A protein and the small-molecule ligand that binds it are described below.
Small molecule (SMILES): Nc1ncnc2c1ncn2[C@@H]1O[C@H](CO[P](=O)(O)O[P](=O)(O)NP(=O)(O)O)[C@@H](O)[C@H]1O

Binding-site contacts:
Ligand atom O1A contacts residue ARG37 of chain 1.D at 3.1 Å (salt-bridge).
Ligand atom C6 contacts residue TYR283 of chain 1.D at 3.4 Å (hydrophobic).
Ligand atom C6 contacts residue ARG37 of chain 1.D at 3.4 Å.
Ligand atom O3G contacts residue ALA31 of chain 1.D at 3.3 Å.
Ligand atom O3G contacts residue ARG605 of chain 1.D at 2.7 Å (salt-bridge).
Ligand atom O2A contacts residue ARG73 of chain 1.D at 2.7 Å (salt-bridge).
Ligand atom N3 contacts residue ARG37 of chain 1.D at 3.0 Å (salt-bridge).
Ligand atom PB contacts residue MG1 of chain 1.G at 3.0 Å.
Ligand atom O2B contacts residue SER33 of chain 1.D at 3.3 Å (h-bond).
Ligand atom O1G contacts residue LYS35 of chain 1.D at 2.9 Å (salt-bridge).
Ligand atom N3B contacts residue GLY32 of chain 1.D at 2.9 Å (h-bond).
Ligand atom C5 contacts residue ARG37 of chain 1.D at 3.3 Å.
Ligand atom O2B contacts residue GLY34 of chain 1.D at 3.1 Å (h-bond).
Ligand atom O1A contacts residue THR36 of chain 1.D at 3.4 Å (h-bond).
Ligand atom O3A contacts residue ARG284 of chain 1.D at 3.5 Å (salt-bridge).
Ligand atom N3B contacts residue ARG284 of chain 1.D at 2.9 Å (salt-bridge).
Ligand atom PG contacts residue MG1 of chain 1.G at 3.2 Å.
Ligand atom O3' contacts residue GLU566 of chain 1.D at 2.7 Å (salt-bridge).
Ligand atom N3B contacts residue MG1 of chain 1.G at 3.2 Å.
Ligand atom N6 contacts residue TYR283 of chain 1.D at 3.2 Å.
Ligand atom O2G contacts residue MG1 of chain 1.G at 2.2 Å.
Ligand atom O1B contacts residue THR36 of chain 1.D at 2.9 Å (h-bond).
Ligand atom O2B contacts residue LYS35 of chain 1.D at 2.8 Å (salt-bridge).
Ligand atom O1B contacts residue MG1 of chain 1.G at 1.8 Å.
Ligand atom O3G contacts residue ARG284 of chain 1.D at 3.2 Å (salt-bridge).
Ligand atom O2A contacts residue ARG284 of chain 1.D at 3.3 Å (salt-bridge).
Ligand atom N1 contacts residue TYR283 of chain 1.D at 3.4 Å.
Ligand atom O1A contacts residue GLY34 of chain 1.D at 3.2 Å.
Ligand atom O2G contacts residue GLU221 of chain 1.D at 2.8 Å (salt-bridge).
Ligand atom O3A contacts residue GLY34 of chain 1.D at 3.2 Å (h-bond).
Ligand atom N1 contacts residue ARG37 of chain 1.D at 3.3 Å (salt-bridge).
Ligand atom C4 contacts residue ARG37 of chain 1.D at 3.1 Å.
Ligand atom C2 contacts residue ARG37 of chain 1.D at 3.1 Å.
Ligand atom O2' contacts residue ARG37 of chain 1.D at 3.2 Å (salt-bridge).
Ligand atom O1G contacts residue GLN251 of chain 1.D at 2.8 Å (h-bond).
Ligand atom O4' contacts residue TYR283 of chain 1.D at 3.3 Å.
Ligand atom N6 contacts residue GLN14 of chain 1.D at 3.1 Å (h-bond).
Ligand atom O3A contacts residue GLY32 of chain 1.D at 3.4 Å.
Ligand atom O1A contacts residue ARG73 of chain 1.D at 2.9 Å (salt-bridge).
Ligand atom N6 contacts residue SER9 of chain 1.D at 3.0 Å (h-bond).

Sequence of chain 1.D:
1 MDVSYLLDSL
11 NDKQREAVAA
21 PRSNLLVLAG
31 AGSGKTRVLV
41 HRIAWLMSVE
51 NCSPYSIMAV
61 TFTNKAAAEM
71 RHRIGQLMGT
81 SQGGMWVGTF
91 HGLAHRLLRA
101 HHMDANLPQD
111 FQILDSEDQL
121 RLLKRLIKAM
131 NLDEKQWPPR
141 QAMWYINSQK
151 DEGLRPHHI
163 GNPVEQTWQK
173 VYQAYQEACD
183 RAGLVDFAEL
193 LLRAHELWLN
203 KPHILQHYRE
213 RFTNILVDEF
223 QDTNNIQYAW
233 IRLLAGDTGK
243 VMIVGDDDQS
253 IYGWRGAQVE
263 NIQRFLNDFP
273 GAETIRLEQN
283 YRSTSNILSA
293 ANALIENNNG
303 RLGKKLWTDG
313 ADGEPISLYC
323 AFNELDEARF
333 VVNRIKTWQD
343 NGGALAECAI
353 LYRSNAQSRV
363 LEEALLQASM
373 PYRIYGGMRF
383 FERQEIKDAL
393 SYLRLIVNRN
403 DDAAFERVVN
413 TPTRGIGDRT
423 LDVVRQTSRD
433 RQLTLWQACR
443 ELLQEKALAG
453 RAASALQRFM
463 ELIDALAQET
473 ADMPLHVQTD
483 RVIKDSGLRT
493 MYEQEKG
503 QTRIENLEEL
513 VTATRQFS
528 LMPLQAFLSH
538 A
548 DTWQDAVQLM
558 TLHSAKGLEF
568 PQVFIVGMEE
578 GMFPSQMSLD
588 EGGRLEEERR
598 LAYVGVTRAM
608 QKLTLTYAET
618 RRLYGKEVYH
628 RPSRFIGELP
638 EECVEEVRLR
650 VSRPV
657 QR